Sequence of chain 1.A:
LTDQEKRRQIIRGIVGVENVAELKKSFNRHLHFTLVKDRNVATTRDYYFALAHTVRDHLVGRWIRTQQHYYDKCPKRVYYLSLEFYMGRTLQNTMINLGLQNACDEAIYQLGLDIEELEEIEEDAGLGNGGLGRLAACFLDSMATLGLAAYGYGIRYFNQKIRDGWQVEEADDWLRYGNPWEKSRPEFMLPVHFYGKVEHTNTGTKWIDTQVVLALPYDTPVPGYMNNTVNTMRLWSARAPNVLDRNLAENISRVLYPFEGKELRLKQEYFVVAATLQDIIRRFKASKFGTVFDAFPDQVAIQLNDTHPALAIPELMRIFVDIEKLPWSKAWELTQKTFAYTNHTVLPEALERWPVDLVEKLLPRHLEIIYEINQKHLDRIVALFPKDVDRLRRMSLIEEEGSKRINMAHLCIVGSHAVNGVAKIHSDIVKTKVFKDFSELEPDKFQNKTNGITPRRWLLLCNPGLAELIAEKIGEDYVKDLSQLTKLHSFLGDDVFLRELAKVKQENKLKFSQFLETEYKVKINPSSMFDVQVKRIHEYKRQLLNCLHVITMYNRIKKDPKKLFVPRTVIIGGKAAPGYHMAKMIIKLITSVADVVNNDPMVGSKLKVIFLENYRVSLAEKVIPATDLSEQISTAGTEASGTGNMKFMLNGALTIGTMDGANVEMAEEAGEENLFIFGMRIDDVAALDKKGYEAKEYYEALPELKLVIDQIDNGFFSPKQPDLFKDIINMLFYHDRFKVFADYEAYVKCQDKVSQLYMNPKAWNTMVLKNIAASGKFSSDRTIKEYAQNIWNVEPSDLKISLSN

The protein below binds the small molecule below.
Small molecule (SMILES): NCC(=O)N1CCC[C@H]1C(=O)N[C@@H](Cc1ccc(O)cc1)C(=O)N[C@@H](Cc1ccc(O)cc1)C(=O)O

Sequence of chain 2.A:
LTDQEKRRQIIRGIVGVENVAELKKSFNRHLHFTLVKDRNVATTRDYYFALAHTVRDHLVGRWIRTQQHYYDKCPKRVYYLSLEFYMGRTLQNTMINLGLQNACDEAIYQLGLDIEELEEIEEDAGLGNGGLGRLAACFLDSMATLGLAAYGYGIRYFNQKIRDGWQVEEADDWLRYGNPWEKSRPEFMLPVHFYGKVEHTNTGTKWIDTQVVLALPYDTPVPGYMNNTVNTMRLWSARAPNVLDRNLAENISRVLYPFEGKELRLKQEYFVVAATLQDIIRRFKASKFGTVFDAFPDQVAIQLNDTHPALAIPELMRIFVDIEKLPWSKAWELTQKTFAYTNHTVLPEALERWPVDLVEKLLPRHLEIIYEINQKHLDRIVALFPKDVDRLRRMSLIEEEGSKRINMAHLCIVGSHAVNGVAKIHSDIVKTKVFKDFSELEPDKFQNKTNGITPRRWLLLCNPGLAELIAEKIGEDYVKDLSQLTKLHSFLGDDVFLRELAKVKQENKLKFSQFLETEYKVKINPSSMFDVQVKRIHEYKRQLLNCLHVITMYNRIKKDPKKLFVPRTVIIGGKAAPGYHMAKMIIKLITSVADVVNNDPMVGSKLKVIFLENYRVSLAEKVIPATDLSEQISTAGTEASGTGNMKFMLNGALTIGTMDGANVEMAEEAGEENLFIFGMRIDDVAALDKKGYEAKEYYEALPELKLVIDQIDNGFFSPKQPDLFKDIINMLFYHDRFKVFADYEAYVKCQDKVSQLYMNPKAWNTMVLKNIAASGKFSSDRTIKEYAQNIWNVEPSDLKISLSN

Binding-site contacts:
Ligand atom OXT contacts residue TYR156 of chain 1.A at 2.5 Å (h-bond).
Ligand atom CB contacts residue TYR76 of chain 1.A at 3.7 Å (hydrophobic).
Ligand atom CA contacts residue TYR76 of chain 1.A at 3.6 Å (hydrophobic).
Ligand atom OH contacts residue GLN73 of chain 1.A at 3.5 Å.
Ligand atom C contacts residue ARG311 of chain 1.A at 3.2 Å.
Ligand atom CD2 contacts residue ARG311 of chain 1.A at 3.6 Å.
Ligand atom O contacts residue ARG311 of chain 1.A at 2.8 Å (salt-bridge).
Ligand atom CZ contacts residue ASP43 of chain 2.A at 3.8 Å.
Ligand atom CD1 contacts residue GLN72 of chain 1.A at 3.8 Å.
Ligand atom CG contacts residue ARG310 of chain 1.A at 3.8 Å.
Ligand atom O contacts residue VAL46 of chain 2.A at 3.4 Å.
Ligand atom OH contacts residue ARG243 of chain 1.A at 2.8 Å (salt-bridge).
Ligand atom OH contacts residue ARG310 of chain 1.A at 3.9 Å.
Ligand atom OXT contacts residue ARG311 of chain 1.A at 3.2 Å (salt-bridge).
Ligand atom CD2 contacts residue GLN72 of chain 1.A at 3.9 Å.
Ligand atom CE2 contacts residue ARG310 of chain 1.A at 3.6 Å.
Ligand atom CD1 contacts residue ARG310 of chain 1.A at 3.6 Å.
Ligand atom CE2 contacts residue ASP307 of chain 1.A at 3.5 Å.
Ligand atom CE2 contacts residue VAL46 of chain 2.A at 3.8 Å (hydrophobic).
Ligand atom C contacts residue TYR156 of chain 1.A at 3.5 Å (hydrophobic).
Ligand atom OH contacts residue ASP307 of chain 1.A at 2.6 Å (salt-bridge).
Ligand atom O contacts residue TYR156 of chain 1.A at 3.7 Å.
Ligand atom CE1 contacts residue PHE197 of chain 1.A at 3.8 Å (hydrophobic).
Ligand atom CB contacts residue ALA314 of chain 1.A at 3.8 Å (hydrophobic).
Ligand atom CE1 contacts residue ARG310 of chain 1.A at 3.4 Å.
Ligand atom CG contacts residue ASN45 of chain 2.A at 3.4 Å.
Ligand atom OH contacts residue PHE197 of chain 1.A at 3.7 Å.
Ligand atom CE1 contacts residue GLN72 of chain 1.A at 3.7 Å.
Ligand atom CD contacts residue ASN45 of chain 2.A at 3.5 Å.
Ligand atom CZ contacts residue ARG310 of chain 1.A at 3.4 Å.
Ligand atom N contacts residue ALA314 of chain 1.A at 3.9 Å.
Ligand atom CZ contacts residue ARG243 of chain 1.A at 3.7 Å.
Ligand atom CE2 contacts residue ARG311 of chain 1.A at 3.5 Å.
Ligand atom CE2 contacts residue ASP43 of chain 2.A at 3.5 Å.
Ligand atom CD2 contacts residue ARG310 of chain 1.A at 3.8 Å.
Ligand atom OH contacts residue ASP43 of chain 2.A at 3.1 Å (salt-bridge).
Ligand atom O contacts residue ALA314 of chain 1.A at 3.5 Å.
Ligand atom CZ contacts residue ASP307 of chain 1.A at 3.5 Å.
Ligand atom CG contacts residue GLN72 of chain 1.A at 3.7 Å.
Ligand atom CD2 contacts residue VAL46 of chain 2.A at 3.9 Å (hydrophobic).